Sequence of chain 3.A:
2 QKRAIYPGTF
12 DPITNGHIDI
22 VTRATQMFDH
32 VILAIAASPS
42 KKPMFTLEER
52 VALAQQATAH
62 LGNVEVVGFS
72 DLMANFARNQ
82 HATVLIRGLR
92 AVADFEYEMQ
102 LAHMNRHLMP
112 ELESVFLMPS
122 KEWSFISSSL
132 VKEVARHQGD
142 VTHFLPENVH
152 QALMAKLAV

Binding-site contacts:
Ligand atom C13 contacts residue PHE70 of chain 3.A at 4.0 Å (hydrophobic).
Ligand atom N19 contacts residue MET74 of chain 3.A at 3.9 Å.
Ligand atom C17 contacts residue GLY9 of chain 3.A at 3.7 Å.
Ligand atom C7 contacts residue VAL135 of chain 2.A at 3.9 Å (hydrophobic).
Ligand atom C10 contacts residue LEU102 of chain 3.A at 3.7 Å (hydrophobic).
Ligand atom C13 contacts residue ALA37 of chain 3.A at 4.0 Å (hydrophobic).
Ligand atom C10 contacts residue ASN106 of chain 3.A at 3.7 Å.
Ligand atom N11 contacts residue ALA37 of chain 3.A at 3.5 Å.
Ligand atom C13 contacts residue DMS1 of chain 3.H at 3.5 Å.
Ligand atom C4 contacts residue DMS1 of chain 3.H at 3.5 Å.
Ligand atom N19 contacts residue HIS138 of chain 2.A at 3.8 Å.
Ligand atom C7 contacts residue LEU102 of chain 3.A at 3.8 Å (hydrophobic).
Ligand atom N6 contacts residue LEU73 of chain 3.A at 3.6 Å.
Ligand atom N5 contacts residue HIS138 of chain 2.A at 4.0 Å.
Ligand atom C10 contacts residue VAL135 of chain 2.A at 3.8 Å (hydrophobic).
Ligand atom C3 contacts residue LEU73 of chain 3.A at 3.7 Å (hydrophobic).
Ligand atom C9 contacts residue GLU134 of chain 2.A at 3.7 Å.
Ligand atom N19 contacts residue ASP72 of chain 3.A at 3.1 Å (salt-bridge).
Ligand atom C12 contacts residue ALA37 of chain 3.A at 4.0 Å (hydrophobic).
Ligand atom N15 contacts residue DMS1 of chain 3.H at 3.7 Å.
Ligand atom C14 contacts residue DMS1 of chain 3.H at 3.5 Å.
Ligand atom C8 contacts residue LEU102 of chain 3.A at 3.5 Å (hydrophobic).
Ligand atom C16 contacts residue SO41 of chain 2.E at 3.1 Å.
Ligand atom N6 contacts residue MET74 of chain 3.A at 3.6 Å.
Ligand atom C10 contacts residue MET105 of chain 3.A at 3.7 Å (hydrophobic).
Ligand atom C13 contacts residue MET74 of chain 3.A at 3.8 Å (hydrophobic).
Ligand atom N15 contacts residue ALA37 of chain 3.A at 3.3 Å.
Ligand atom N19 contacts residue LEU73 of chain 3.A at 3.9 Å.
Ligand atom C18 contacts residue SO41 of chain 2.E at 3.9 Å.
Ligand atom C9 contacts residue DMS1 of chain 3.H at 3.7 Å.
Ligand atom C3 contacts residue MET74 of chain 3.A at 3.8 Å (hydrophobic).
Ligand atom C17 contacts residue DMS1 of chain 3.H at 3.7 Å.
Ligand atom C14 contacts residue ALA37 of chain 3.A at 3.5 Å (hydrophobic).
Ligand atom N2 contacts residue LEU73 of chain 3.A at 3.5 Å.
Ligand atom C8 contacts residue LEU131 of chain 2.A at 3.9 Å (hydrophobic).
Ligand atom C18 contacts residue ASP72 of chain 3.A at 3.8 Å.
Ligand atom N5 contacts residue DMS1 of chain 3.H at 3.5 Å.
Ligand atom C1 contacts residue MET74 of chain 3.A at 3.9 Å (hydrophobic).
Ligand atom N2 contacts residue MET74 of chain 3.A at 3.0 Å (h-bond).
Ligand atom C18 contacts residue HIS138 of chain 2.A at 3.4 Å.

A small-molecule ligand and the protein it binds are described below.
Small molecule (SMILES): Cc1ccc2nc(NCc3cc(C)nn3C)[nH]c2n1

Sequence of chain 2.A:
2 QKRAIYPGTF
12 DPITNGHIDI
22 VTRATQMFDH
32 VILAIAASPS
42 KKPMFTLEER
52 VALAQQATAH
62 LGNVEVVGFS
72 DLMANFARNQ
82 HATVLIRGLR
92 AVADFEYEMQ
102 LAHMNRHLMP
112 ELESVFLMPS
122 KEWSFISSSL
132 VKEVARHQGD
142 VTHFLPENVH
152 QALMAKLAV